Binding-site contacts:
Ligand atom C15 contacts residue LEU166 of chain 1.B at 3.8 Å (hydrophobic).
Ligand atom C30 contacts residue HIS183 of chain 1.B at 3.6 Å.
Ligand atom C12 contacts residue GLY119 of chain 1.B at 3.5 Å.
Ligand atom N7 contacts residue TYR115 of chain 1.B at 3.8 Å.
Ligand atom C11 contacts residue ALA116 of chain 1.B at 3.1 Å (hydrophobic).
Ligand atom C14 contacts residue GLY119 of chain 1.B at 3.9 Å.
Ligand atom C9 contacts residue GLY119 of chain 1.B at 3.8 Å.
Ligand atom C31 contacts residue HIS183 of chain 1.B at 3.8 Å.
Ligand atom C9 contacts residue ALA116 of chain 1.B at 3.9 Å (hydrophobic).
Ligand atom C27 contacts residue GLU163 of chain 1.B at 3.6 Å.
Ligand atom N6 contacts residue TYR115 of chain 1.B at 3.4 Å.
Ligand atom N6 contacts residue ALA116 of chain 1.B at 2.8 Å (h-bond).
Ligand atom N4 contacts residue ALA63 of chain 1.B at 3.4 Å.
Ligand atom C16 contacts residue LEU166 of chain 1.B at 3.7 Å (hydrophobic).
Ligand atom C11 contacts residue TYR115 of chain 1.B at 3.9 Å (hydrophobic).
Ligand atom C15 contacts residue GLU114 of chain 1.B at 3.8 Å.
Ligand atom N6 contacts residue GLU114 of chain 1.B at 3.7 Å.
Ligand atom C17 contacts residue LEU166 of chain 1.B at 3.8 Å (hydrophobic).
Ligand atom N7 contacts residue ALA116 of chain 1.B at 3.3 Å (h-bond).
Ligand atom C18 contacts residue LEU97 of chain 1.B at 3.5 Å (hydrophobic).
Ligand atom C11 contacts residue GLY119 of chain 1.B at 3.6 Å.
Ligand atom C28 contacts residue HIS183 of chain 1.B at 3.5 Å.
Ligand atom C26 contacts residue GLY119 of chain 1.B at 3.8 Å.
Ligand atom N4 contacts residue GLU114 of chain 1.B at 2.7 Å (salt-bridge).
Ligand atom C24 contacts residue PRO117 of chain 1.B at 3.5 Å (hydrophobic).
Ligand atom C11 contacts residue PRO117 of chain 1.B at 3.6 Å (hydrophobic).
Ligand atom N4 contacts residue ALA116 of chain 1.B at 3.5 Å (h-bond).
Ligand atom C25 contacts residue ARG123 of chain 1.B at 3.7 Å.
Ligand atom C28 contacts residue GLU163 of chain 1.B at 3.4 Å.
Ligand atom C21 contacts residue ARG123 of chain 1.B at 3.6 Å.
Ligand atom S29 contacts residue ALA176 of chain 1.B at 3.5 Å (h-bond).
Ligand atom O2 contacts residue LEU113 of chain 1.B at 3.7 Å.
Ligand atom C13 contacts residue GLY119 of chain 1.B at 3.9 Å.
Ligand atom C32 contacts residue VAL182 of chain 1.B at 3.8 Å (hydrophobic).
Ligand atom C12 contacts residue PRO117 of chain 1.B at 3.0 Å (hydrophobic).
Ligand atom C15 contacts residue ALA63 of chain 1.B at 3.6 Å (hydrophobic).
Ligand atom N4 contacts residue TYR115 of chain 1.B at 3.5 Å.
Ligand atom C27 contacts residue ALA176 of chain 1.B at 3.7 Å (hydrophobic).
Ligand atom N7 contacts residue LEU42 of chain 1.B at 3.9 Å.
Ligand atom C5 contacts residue ALA116 of chain 1.B at 3.8 Å (hydrophobic).

Sequence of chain 1.B:
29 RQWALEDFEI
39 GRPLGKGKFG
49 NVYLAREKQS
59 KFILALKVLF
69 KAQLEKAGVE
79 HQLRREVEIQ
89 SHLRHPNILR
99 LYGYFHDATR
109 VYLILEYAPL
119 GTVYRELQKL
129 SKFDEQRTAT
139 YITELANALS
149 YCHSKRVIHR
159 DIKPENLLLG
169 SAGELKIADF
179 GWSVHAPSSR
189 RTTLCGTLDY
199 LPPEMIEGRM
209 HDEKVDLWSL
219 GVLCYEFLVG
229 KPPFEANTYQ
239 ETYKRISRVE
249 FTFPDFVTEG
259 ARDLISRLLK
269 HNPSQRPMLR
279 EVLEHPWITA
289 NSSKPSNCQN

The protein below binds the small molecule below.
Small molecule (SMILES): CN1CCN(c2ccc(C(=O)Nc3n[nH]c4cn(C(=O)Cc5cccs5)cc34)cc2)CC1